A protein and the small-molecule ligand that binds it are described below.
Small molecule (SMILES): CC(=O)N[C@@H]1[C@@H](O)[C@H](O)[C@@H](CO)O[C@H]1O

Sequence of chain 1.A:
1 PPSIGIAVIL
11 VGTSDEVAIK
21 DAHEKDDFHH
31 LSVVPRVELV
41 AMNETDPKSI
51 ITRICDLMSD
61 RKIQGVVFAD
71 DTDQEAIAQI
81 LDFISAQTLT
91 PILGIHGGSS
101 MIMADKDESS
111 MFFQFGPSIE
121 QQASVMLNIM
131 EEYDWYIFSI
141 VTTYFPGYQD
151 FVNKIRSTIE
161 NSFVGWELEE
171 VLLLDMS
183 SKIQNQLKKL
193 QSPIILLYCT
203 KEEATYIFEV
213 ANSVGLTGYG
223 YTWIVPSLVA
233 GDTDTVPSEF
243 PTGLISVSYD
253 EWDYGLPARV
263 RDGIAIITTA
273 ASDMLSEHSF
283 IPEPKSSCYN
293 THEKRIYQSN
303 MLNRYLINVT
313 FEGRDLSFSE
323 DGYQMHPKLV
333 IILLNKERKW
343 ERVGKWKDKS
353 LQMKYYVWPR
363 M

Binding-site contacts:
Ligand atom C1 contacts residue ASN310 of chain 1.A at 1.4 Å.
Ligand atom C8 contacts residue THR312 of chain 1.A at 3.4 Å.
Ligand atom C2 contacts residue ASN310 of chain 1.A at 2.6 Å.
Ligand atom O5 contacts residue ASN310 of chain 1.A at 2.5 Å (h-bond).
Ligand atom C4 contacts residue ASN310 of chain 1.A at 4.1 Å.
Ligand atom C3 contacts residue ASN310 of chain 1.A at 3.6 Å.
Ligand atom N2 contacts residue ASN310 of chain 1.A at 3.0 Å (h-bond).
Ligand atom C7 contacts residue ASN310 of chain 1.A at 4.4 Å.
Ligand atom C5 contacts residue ASN310 of chain 1.A at 3.4 Å.